Sequence of chain 1.A:
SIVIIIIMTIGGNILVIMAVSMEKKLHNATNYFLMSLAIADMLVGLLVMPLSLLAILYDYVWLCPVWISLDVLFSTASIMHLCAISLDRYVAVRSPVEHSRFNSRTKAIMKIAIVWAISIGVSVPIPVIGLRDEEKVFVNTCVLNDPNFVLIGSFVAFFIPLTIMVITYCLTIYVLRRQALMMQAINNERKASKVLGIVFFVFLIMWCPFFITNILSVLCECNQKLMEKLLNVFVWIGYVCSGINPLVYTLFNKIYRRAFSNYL

Binding-site contacts:
Ligand atom C6 contacts residue TRP355 of chain 1.A at 3.8 Å (hydrophobic).
Ligand atom C7 contacts residue TRP355 of chain 1.A at 3.8 Å (hydrophobic).
Ligand atom C19 contacts residue ILE60 of chain 1.A at 3.2 Å (hydrophobic).
Ligand atom C4 contacts residue TRP355 of chain 1.A at 4.1 Å (hydrophobic).
Ligand atom C7 contacts residue ASN351 of chain 1.A at 4.3 Å.

A protein and the small-molecule ligand that binds it are described below.
Small molecule (SMILES): CC(C)CCC[C@@H](C)[C@H]1CC[C@H]2[C@@H]3CC=C4C[C@@H](O)CC[C@]4(C)[C@H]3CC[C@]12C